Sequence of chain 1.A:
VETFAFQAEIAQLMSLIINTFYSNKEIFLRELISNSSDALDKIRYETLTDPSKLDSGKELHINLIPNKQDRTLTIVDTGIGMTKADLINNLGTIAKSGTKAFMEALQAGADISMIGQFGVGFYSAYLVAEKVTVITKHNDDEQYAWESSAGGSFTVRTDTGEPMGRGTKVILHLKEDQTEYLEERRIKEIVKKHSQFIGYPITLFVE

The protein below binds the small molecule below.
Small molecule (SMILES): Nc1nc(N)nc(-c2cc3ccccc3cc2Br)n1

Binding-site contacts:
Ligand atom BR1 contacts residue VAL170 of chain 1.A at 4.1 Å.
Ligand atom N18 contacts residue MET82 of chain 1.A at 3.6 Å.
Ligand atom C2 contacts residue PHE122 of chain 1.A at 3.6 Å (hydrophobic).
Ligand atom C5 contacts residue GLY119 of chain 1.A at 4.2 Å.
Ligand atom C9 contacts residue ASN35 of chain 1.A at 4.2 Å.
Ligand atom C7 contacts residue LEU91 of chain 1.A at 3.8 Å (hydrophobic).
Ligand atom C14 contacts residue THR168 of chain 1.A at 3.8 Å.
Ligand atom BR1 contacts residue VAL134 of chain 1.A at 4.0 Å.
Ligand atom BR1 contacts residue PHE122 of chain 1.A at 3.7 Å.
Ligand atom C6 contacts residue GLY119 of chain 1.A at 3.6 Å.
Ligand atom C16 contacts residue MET82 of chain 1.A at 4.1 Å (hydrophobic).
Ligand atom BR1 contacts residue MET82 of chain 1.A at 4.1 Å.
Ligand atom N19 contacts residue ASN35 of chain 1.A at 4.1 Å.
Ligand atom C2 contacts residue LEU91 of chain 1.A at 3.7 Å (hydrophobic).
Ligand atom C6 contacts residue ASN90 of chain 1.A at 3.7 Å.
Ligand atom N18 contacts residue ILE80 of chain 1.A at 3.8 Å.
Ligand atom N19 contacts residue THR168 of chain 1.A at 3.7 Å.
Ligand atom C14 contacts residue ASN35 of chain 1.A at 4.2 Å.
Ligand atom N19 contacts residue ALA39 of chain 1.A at 4.1 Å.
Ligand atom C14 contacts residue ALA39 of chain 1.A at 4.0 Å (hydrophobic).
Ligand atom N13 contacts residue ASN35 of chain 1.A at 3.8 Å.
Ligand atom N15 contacts residue THR168 of chain 1.A at 3.4 Å (h-bond).
Ligand atom C2 contacts residue ASN90 of chain 1.A at 4.1 Å.
Ligand atom C16 contacts residue THR168 of chain 1.A at 4.0 Å.
Ligand atom N18 contacts residue ALA39 of chain 1.A at 3.9 Å.
Ligand atom C3 contacts residue LEU91 of chain 1.A at 3.8 Å (hydrophobic).
Ligand atom N18 contacts residue GLY81 of chain 1.A at 3.8 Å.
Ligand atom N17 contacts residue MET82 of chain 1.A at 3.7 Å.
Ligand atom C8 contacts residue PHE122 of chain 1.A at 3.9 Å (hydrophobic).
Ligand atom N15 contacts residue ALA39 of chain 1.A at 3.2 Å.
Ligand atom C7 contacts residue PHE122 of chain 1.A at 3.4 Å (hydrophobic).
Ligand atom C6 contacts residue ILE94 of chain 1.A at 4.0 Å (hydrophobic).
Ligand atom N19 contacts residue ASP77 of chain 1.A at 2.8 Å (salt-bridge).
Ligand atom C2 contacts residue TYR123 of chain 1.A at 3.9 Å (hydrophobic).
Ligand atom C16 contacts residue ALA39 of chain 1.A at 3.9 Å (hydrophobic).
Ligand atom C1 contacts residue ASN90 of chain 1.A at 3.5 Å.
Ligand atom C14 contacts residue ASP77 of chain 1.A at 3.9 Å.
Ligand atom C3 contacts residue PHE122 of chain 1.A at 3.6 Å (hydrophobic).
Ligand atom C1 contacts residue TYR123 of chain 1.A at 3.6 Å (hydrophobic).
Ligand atom N19 contacts residue SER36 of chain 1.A at 3.7 Å.